Sequence of chain 1.E:
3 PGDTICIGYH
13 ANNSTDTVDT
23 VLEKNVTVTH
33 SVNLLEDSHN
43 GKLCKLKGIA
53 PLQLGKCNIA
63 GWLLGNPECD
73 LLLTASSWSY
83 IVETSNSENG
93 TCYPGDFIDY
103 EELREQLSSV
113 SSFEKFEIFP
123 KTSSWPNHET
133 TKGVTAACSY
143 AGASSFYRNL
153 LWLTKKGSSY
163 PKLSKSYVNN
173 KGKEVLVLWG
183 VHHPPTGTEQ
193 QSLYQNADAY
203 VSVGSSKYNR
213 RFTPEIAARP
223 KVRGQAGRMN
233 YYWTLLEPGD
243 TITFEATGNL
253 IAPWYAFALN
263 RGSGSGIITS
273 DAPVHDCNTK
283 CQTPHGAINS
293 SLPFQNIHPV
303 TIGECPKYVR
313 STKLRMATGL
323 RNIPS

Binding-site contacts:
Ligand atom C3 contacts residue ASN15 of chain 1.E at 3.8 Å.
Ligand atom C2 contacts residue ASN15 of chain 1.E at 2.4 Å.
Ligand atom O7 contacts residue ASN15 of chain 1.E at 3.8 Å.
Ligand atom O5 contacts residue ASN15 of chain 1.E at 2.3 Å (h-bond).
Ligand atom C5 contacts residue ASN15 of chain 1.E at 3.6 Å.
Ligand atom C8 contacts residue ASN15 of chain 1.E at 3.5 Å.
Ligand atom C4 contacts residue ASN15 of chain 1.E at 4.2 Å.
Ligand atom N2 contacts residue ASN15 of chain 1.E at 2.9 Å (h-bond).
Ligand atom C1 contacts residue ASN15 of chain 1.E at 1.4 Å.
Ligand atom C7 contacts residue ASN15 of chain 1.E at 3.2 Å.

This protein binds this small molecule.
Small molecule (SMILES): CC(=O)N[C@@H]1[C@@H](O)[C@H](O)[C@@H](CO)O[C@H]1O